The small molecule below binds the protein below.
Small molecule (SMILES): Nc1nc2c(ncn2[C@H]2C[C@H](O)[C@@H](CO[P](=O)(O)N[P](=O)(O)OP(=O)(O)O)O2)c(=O)[nH]1

Sequence of chain 1.N:
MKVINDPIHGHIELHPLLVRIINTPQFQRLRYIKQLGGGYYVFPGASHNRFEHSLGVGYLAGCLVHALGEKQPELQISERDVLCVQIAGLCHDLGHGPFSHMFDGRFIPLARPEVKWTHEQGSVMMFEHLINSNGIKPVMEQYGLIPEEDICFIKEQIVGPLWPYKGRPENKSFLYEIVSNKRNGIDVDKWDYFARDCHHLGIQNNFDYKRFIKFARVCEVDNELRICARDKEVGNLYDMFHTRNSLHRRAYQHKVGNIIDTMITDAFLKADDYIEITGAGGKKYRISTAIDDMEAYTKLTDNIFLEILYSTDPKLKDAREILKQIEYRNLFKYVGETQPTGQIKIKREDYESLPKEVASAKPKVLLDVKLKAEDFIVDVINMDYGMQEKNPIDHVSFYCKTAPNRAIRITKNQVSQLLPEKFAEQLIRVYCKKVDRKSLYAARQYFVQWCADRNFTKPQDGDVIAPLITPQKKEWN

Sequence of chain 1.O:
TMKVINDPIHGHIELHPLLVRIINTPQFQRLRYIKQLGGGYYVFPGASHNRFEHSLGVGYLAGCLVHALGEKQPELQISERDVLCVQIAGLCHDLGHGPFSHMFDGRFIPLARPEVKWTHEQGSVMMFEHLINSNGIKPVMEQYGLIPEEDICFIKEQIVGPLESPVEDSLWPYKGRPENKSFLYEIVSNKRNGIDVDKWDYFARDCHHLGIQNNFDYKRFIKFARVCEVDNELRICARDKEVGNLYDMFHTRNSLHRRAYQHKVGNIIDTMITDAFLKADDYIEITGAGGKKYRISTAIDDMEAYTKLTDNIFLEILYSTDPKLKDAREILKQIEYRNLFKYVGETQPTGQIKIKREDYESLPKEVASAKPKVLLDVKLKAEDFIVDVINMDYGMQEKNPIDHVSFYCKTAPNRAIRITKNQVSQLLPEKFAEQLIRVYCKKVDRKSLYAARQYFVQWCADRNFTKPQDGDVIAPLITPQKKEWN

Sequence of chain 1.M:
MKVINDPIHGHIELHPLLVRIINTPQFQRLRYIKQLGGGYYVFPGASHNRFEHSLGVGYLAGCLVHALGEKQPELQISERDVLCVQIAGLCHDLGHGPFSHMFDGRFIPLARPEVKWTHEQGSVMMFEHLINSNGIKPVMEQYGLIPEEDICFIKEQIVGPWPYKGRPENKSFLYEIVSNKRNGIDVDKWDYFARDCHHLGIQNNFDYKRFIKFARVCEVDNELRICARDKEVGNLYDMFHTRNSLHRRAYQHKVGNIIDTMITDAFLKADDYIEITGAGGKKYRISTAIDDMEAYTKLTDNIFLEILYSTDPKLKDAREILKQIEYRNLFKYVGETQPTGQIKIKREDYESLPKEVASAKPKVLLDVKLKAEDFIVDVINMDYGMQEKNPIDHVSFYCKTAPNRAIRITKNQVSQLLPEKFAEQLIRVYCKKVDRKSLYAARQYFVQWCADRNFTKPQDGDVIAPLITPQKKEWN

Binding-site contacts:
Ligand atom N9 contacts residue PHE51 of chain 1.N at 3.5 Å.
Ligand atom O2B contacts residue HIS270 of chain 1.N at 3.4 Å.
Ligand atom PB contacts residue LYS271 of chain 1.N at 3.5 Å.
Ligand atom O2A contacts residue LYS248 of chain 1.O at 2.7 Å (salt-bridge).
Ligand atom O2G contacts residue ARG246 of chain 1.O at 2.7 Å (salt-bridge).
Ligand atom O3' contacts residue VAL50 of chain 1.N at 2.7 Å (h-bond).
Ligand atom N2 contacts residue ASN13 of chain 1.M at 2.8 Å (h-bond).
Ligand atom O6 contacts residue ASN252 of chain 1.O at 3.0 Å (h-bond).
Ligand atom O1G contacts residue MG1 of chain 1.LD at 2.5 Å.
Ligand atom N1 contacts residue ARG227 of chain 1.O at 3.5 Å.
Ligand atom O1G contacts residue CZF1 of chain 1.ND at 2.4 Å (h-bond).
Ligand atom O1B contacts residue MG1 of chain 1.LD at 2.2 Å.
Ligand atom N3 contacts residue ASN13 of chain 1.M at 3.0 Å (h-bond).
Ligand atom PB contacts residue CZF1 of chain 1.ND at 3.3 Å.
Ligand atom N3 contacts residue ARG227 of chain 1.O at 3.5 Å (salt-bridge).
Ligand atom O2B contacts residue CZF1 of chain 1.ND at 3.1 Å.
Ligand atom PG contacts residue ARG246 of chain 1.O at 3.4 Å.
Ligand atom C3' contacts residue VAL50 of chain 1.N at 3.1 Å (hydrophobic).
Ligand atom N7 contacts residue ARG227 of chain 1.O at 3.4 Å (salt-bridge).
Ligand atom C1' contacts residue PHE51 of chain 1.N at 3.4 Å (hydrophobic).
Ligand atom C6 contacts residue ARG227 of chain 1.O at 3.5 Å.
Ligand atom C5 contacts residue ARG227 of chain 1.O at 3.3 Å.
Ligand atom O6 contacts residue ARG266 of chain 1.N at 3.3 Å.
Ligand atom C4 contacts residue ARG227 of chain 1.O at 3.1 Å.
Ligand atom O2A contacts residue ARG227 of chain 1.O at 3.0 Å (salt-bridge).
Ligand atom O1A contacts residue HIS270 of chain 1.N at 2.8 Å (h-bond).
Ligand atom O1B contacts residue CZF1 of chain 1.ND at 2.5 Å (h-bond).
Ligand atom O1G contacts residue LYS417 of chain 1.O at 3.1 Å (salt-bridge).
Ligand atom O3B contacts residue LYS271 of chain 1.N at 2.8 Å (salt-bridge).
Ligand atom C2 contacts residue ASN13 of chain 1.M at 3.3 Å.
Ligand atom C5' contacts residue VAL11 of chain 1.M at 3.5 Å (hydrophobic).
Ligand atom PG contacts residue CZF1 of chain 1.ND at 3.4 Å.
Ligand atom O3G contacts residue ARG246 of chain 1.O at 2.4 Å (salt-bridge).
Ligand atom O3' contacts residue ASN13 of chain 1.M at 2.9 Å (h-bond).
Ligand atom O3B contacts residue CZF1 of chain 1.ND at 3.3 Å (h-bond).
Ligand atom O4' contacts residue ARG227 of chain 1.O at 3.2 Å (salt-bridge).
Ligand atom O2B contacts residue LYS271 of chain 1.N at 2.7 Å (salt-bridge).
Ligand atom O3G contacts residue LYS248 of chain 1.O at 3.4 Å (salt-bridge).
Ligand atom N9 contacts residue ARG227 of chain 1.O at 3.4 Å (salt-bridge).
Ligand atom N3A contacts residue LYS248 of chain 1.O at 3.3 Å (salt-bridge).